Sequence of chain 1.B:
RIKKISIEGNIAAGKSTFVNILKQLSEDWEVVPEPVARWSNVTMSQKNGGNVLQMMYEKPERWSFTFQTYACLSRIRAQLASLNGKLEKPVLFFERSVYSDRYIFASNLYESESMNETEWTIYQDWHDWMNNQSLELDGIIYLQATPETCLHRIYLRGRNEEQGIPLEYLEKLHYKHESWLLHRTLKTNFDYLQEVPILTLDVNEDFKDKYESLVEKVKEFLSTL

A small-molecule ligand and the protein it binds are described below.
Small molecule (SMILES): Nc1ncnc2c1ncn2[C@H]1C[C@H](O)[C@@H](CO)O1

Binding-site contacts:
Ligand atom C8 contacts residue PHE156 of chain 1.B at 3.6 Å (hydrophobic).
Ligand atom N7 contacts residue GLN116 of chain 1.B at 3.2 Å (h-bond).
Ligand atom C8 contacts residue MET104 of chain 1.B at 3.9 Å (hydrophobic).
Ligand atom C6 contacts residue PHE115 of chain 1.B at 3.9 Å (hydrophobic).
Ligand atom N6 contacts residue GLN116 of chain 1.B at 3.2 Å (h-bond).
Ligand atom C3' contacts residue ILE49 of chain 1.B at 4.1 Å (hydrophobic).
Ligand atom C4' contacts residue TYR105 of chain 1.B at 3.5 Å (hydrophobic).
Ligand atom N9 contacts residue PHE115 of chain 1.B at 4.0 Å.
Ligand atom C6 contacts residue PHE156 of chain 1.B at 3.4 Å (hydrophobic).
Ligand atom C2' contacts residue PHE156 of chain 1.B at 4.0 Å (hydrophobic).
Ligand atom C2 contacts residue PHE156 of chain 1.B at 4.0 Å (hydrophobic).
Ligand atom N1 contacts residue PHE156 of chain 1.B at 3.7 Å.
Ligand atom C4 contacts residue PHE115 of chain 1.B at 3.8 Å (hydrophobic).
Ligand atom O4' contacts residue LEU101 of chain 1.B at 3.5 Å.
Ligand atom C3' contacts residue TYR105 of chain 1.B at 3.4 Å (hydrophobic).
Ligand atom C2' contacts residue ILE49 of chain 1.B at 3.9 Å (hydrophobic).
Ligand atom N1 contacts residue VAL74 of chain 1.B at 4.1 Å.
Ligand atom N7 contacts residue PHE156 of chain 1.B at 3.4 Å.
Ligand atom C5' contacts residue SER78 of chain 1.B at 3.3 Å.
Ligand atom C5 contacts residue PHE115 of chain 1.B at 3.4 Å (hydrophobic).
Ligand atom C5 contacts residue PHE156 of chain 1.B at 3.4 Å (hydrophobic).
Ligand atom O5' contacts residue VAL74 of chain 1.B at 3.1 Å.
Ligand atom N1 contacts residue GLU72 of chain 1.B at 4.0 Å.
Ligand atom C2 contacts residue GLU72 of chain 1.B at 3.5 Å.
Ligand atom N6 contacts residue PHE156 of chain 1.B at 3.4 Å.
Ligand atom C5' contacts residue VAL74 of chain 1.B at 3.3 Å (hydrophobic).
Ligand atom C4 contacts residue PHE156 of chain 1.B at 3.8 Å (hydrophobic).
Ligand atom C2 contacts residue ARG147 of chain 1.B at 3.8 Å.
Ligand atom O3' contacts residue ILE219 of chain 1.B at 3.4 Å.
Ligand atom C2 contacts residue VAL74 of chain 1.B at 3.4 Å (hydrophobic).
Ligand atom C2' contacts residue TYR223 of chain 1.B at 3.9 Å (hydrophobic).
Ligand atom C8 contacts residue PHE115 of chain 1.B at 3.8 Å (hydrophobic).
Ligand atom N3 contacts residue VAL74 of chain 1.B at 3.5 Å.
Ligand atom C4' contacts residue LEU101 of chain 1.B at 3.8 Å (hydrophobic).
Ligand atom N6 contacts residue ASP152 of chain 1.B at 3.4 Å (salt-bridge).
Ligand atom O3' contacts residue TYR105 of chain 1.B at 2.6 Å (h-bond).
Ligand atom C8 contacts residue GLN116 of chain 1.B at 4.1 Å.
Ligand atom N9 contacts residue PHE156 of chain 1.B at 3.9 Å.
Ligand atom N7 contacts residue PHE115 of chain 1.B at 3.5 Å.
Ligand atom N3 contacts residue PHE156 of chain 1.B at 4.1 Å.